Binding-site contacts:
Ligand atom CG contacts residue TYR221 of chain 1.B at 3.9 Å (hydrophobic).
Ligand atom C1 contacts residue SER226 of chain 1.B at 3.9 Å.
Ligand atom O contacts residue LYS180 of chain 1.B at 3.6 Å.
Ligand atom O contacts residue SER183 of chain 1.B at 4.1 Å.
Ligand atom CD2 contacts residue THR181 of chain 1.B at 4.1 Å.
Ligand atom P contacts residue SER227 of chain 1.B at 3.9 Å.
Ligand atom CB contacts residue ILE182 of chain 1.B at 4.1 Å (hydrophobic).
Ligand atom CD2 contacts residue TYR221 of chain 1.B at 4.0 Å (hydrophobic).
Ligand atom O3P contacts residue SER226 of chain 1.B at 3.5 Å (h-bond).
Ligand atom O3P contacts residue SER227 of chain 1.B at 2.8 Å (h-bond).
Ligand atom F1 contacts residue LYS180 of chain 1.B at 3.6 Å.
Ligand atom CD1 contacts residue ARG116 of chain 1.B at 4.0 Å.
Ligand atom CB contacts residue TYR221 of chain 1.B at 4.2 Å (hydrophobic).
Ligand atom O1P contacts residue ARG116 of chain 1.B at 2.9 Å (salt-bridge).
Ligand atom CD1 contacts residue ILE182 of chain 1.B at 3.6 Å (hydrophobic).
Ligand atom O1P contacts residue LYS180 of chain 1.B at 3.7 Å.
Ligand atom O contacts residue THR181 of chain 1.B at 2.8 Å (h-bond).
Ligand atom CB contacts residue THR181 of chain 1.B at 3.9 Å.
Ligand atom CE1 contacts residue ARG116 of chain 1.B at 3.6 Å.
Ligand atom O2P contacts residue SER226 of chain 1.B at 2.6 Å (h-bond).
Ligand atom CD contacts residue LYS180 of chain 1.B at 3.3 Å.
Ligand atom CG contacts residue LYS180 of chain 1.B at 3.9 Å.
Ligand atom P contacts residue SER226 of chain 1.B at 3.5 Å.
Ligand atom CD2 contacts residue SER183 of chain 1.B at 3.5 Å.
Ligand atom O contacts residue LYS224 of chain 1.B at 3.2 Å.
Ligand atom CG contacts residue THR181 of chain 1.B at 4.0 Å.
Ligand atom O contacts residue MET220 of chain 1.B at 3.8 Å.
Ligand atom P contacts residue ARG116 of chain 1.B at 3.7 Å.
Ligand atom CG contacts residue THR181 of chain 1.B at 4.0 Å.
Ligand atom OE2 contacts residue LYS180 of chain 1.B at 2.6 Å (salt-bridge).
Ligand atom CD1 contacts residue THR181 of chain 1.B at 3.5 Å.
Ligand atom OE1 contacts residue LYS180 of chain 1.B at 4.1 Å.
Ligand atom O contacts residue LYS180 of chain 1.B at 4.0 Å.
Ligand atom F2 contacts residue SER226 of chain 1.B at 3.1 Å.
Ligand atom O2P contacts residue ARG116 of chain 1.B at 2.8 Å (salt-bridge).
Ligand atom CE1 contacts residue LYS180 of chain 1.B at 3.6 Å.
Ligand atom F2 contacts residue SER227 of chain 1.B at 4.2 Å.
Ligand atom OD2 contacts residue THR181 of chain 1.B at 2.8 Å (h-bond).
Ligand atom O2P contacts residue SER227 of chain 1.B at 3.9 Å.
Ligand atom C contacts residue THR181 of chain 1.B at 4.0 Å.

Sequence of chain 1.B:
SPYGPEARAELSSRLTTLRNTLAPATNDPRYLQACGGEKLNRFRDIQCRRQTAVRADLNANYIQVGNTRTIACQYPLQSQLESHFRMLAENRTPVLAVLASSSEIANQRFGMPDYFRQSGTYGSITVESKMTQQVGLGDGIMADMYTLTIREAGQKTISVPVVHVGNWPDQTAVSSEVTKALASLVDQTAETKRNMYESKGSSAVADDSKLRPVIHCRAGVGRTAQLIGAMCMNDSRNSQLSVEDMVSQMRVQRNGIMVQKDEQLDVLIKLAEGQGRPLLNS

A protein and the small-molecule ligand that binds it are described below.
Small molecule (SMILES): CC(C)C[C@H](NC(=O)[C@H](Cc1ccc(C(F)(F)P(=O)(O)O)cc1)NC(=O)[C@H](CCC(=O)O)NC(=O)[C@H](CC(=O)O)NC(=O)[C@H](C)NC(=O)[C@@H](N)CC(=O)O)C(N)=O